Binding-site contacts:
Ligand atom O contacts residue LEU65 of chain 1.A at 4.1 Å.
Ligand atom C19 contacts residue LEU117 of chain 1.A at 3.9 Å (hydrophobic).
Ligand atom C13 contacts residue TYR56 of chain 1.A at 3.9 Å (hydrophobic).
Ligand atom F contacts residue GLN83 of chain 1.A at 3.1 Å.
Ligand atom C15 contacts residue ASP35 of chain 1.A at 3.3 Å.
Ligand atom C2 contacts residue ILE30 of chain 1.A at 3.8 Å (hydrophobic).
Ligand atom O1 contacts residue TYR153 of chain 1.A at 4.0 Å.
Ligand atom C20 contacts residue LEU117 of chain 1.A at 4.0 Å (hydrophobic).
Ligand atom C18 contacts residue GLU79 of chain 1.A at 3.9 Å.
Ligand atom C3 contacts residue ASP35 of chain 1.A at 3.3 Å.
Ligand atom C6 contacts residue TYR56 of chain 1.A at 3.9 Å (hydrophobic).
Ligand atom F contacts residue THR116 of chain 1.A at 3.4 Å.
Ligand atom C17 contacts residue GLU79 of chain 1.A at 3.7 Å.
Ligand atom C5 contacts residue TYR56 of chain 1.A at 3.9 Å (hydrophobic).
Ligand atom C3 contacts residue ILE30 of chain 1.A at 4.1 Å (hydrophobic).
Ligand atom N1 contacts residue TYR56 of chain 1.A at 3.9 Å.
Ligand atom C2 contacts residue TYR156 of chain 1.A at 3.5 Å (hydrophobic).
Ligand atom C7 contacts residue TYR56 of chain 1.A at 3.9 Å (hydrophobic).
Ligand atom C1 contacts residue TYR153 of chain 1.A at 3.4 Å (hydrophobic).
Ligand atom C21 contacts residue TYR156 of chain 1.A at 3.9 Å (hydrophobic).
Ligand atom C contacts residue TYR153 of chain 1.A at 3.7 Å (hydrophobic).
Ligand atom C14 contacts residue ASP35 of chain 1.A at 3.3 Å.
Ligand atom O1 contacts residue ASP35 of chain 1.A at 3.6 Å.
Ligand atom C2 contacts residue ASP35 of chain 1.A at 3.1 Å.
Ligand atom F contacts residue THR113 of chain 1.A at 3.5 Å.
Ligand atom C10 contacts residue LEU52 of chain 1.A at 4.0 Å (hydrophobic).
Ligand atom C14 contacts residue TYR156 of chain 1.A at 3.9 Å (hydrophobic).
Ligand atom C16 contacts residue GLU79 of chain 1.A at 4.0 Å.
Ligand atom N contacts residue ASP35 of chain 1.A at 3.0 Å (salt-bridge).
Ligand atom C21 contacts residue GLU79 of chain 1.A at 3.7 Å.
Ligand atom O contacts residue GLN53 of chain 1.A at 3.5 Å.
Ligand atom C19 contacts residue GLN83 of chain 1.A at 3.9 Å.
Ligand atom C20 contacts residue GLU79 of chain 1.A at 3.8 Å.
Ligand atom C5 contacts residue LEU65 of chain 1.A at 3.7 Å (hydrophobic).
Ligand atom C20 contacts residue TYR156 of chain 1.A at 4.0 Å (hydrophobic).
Ligand atom C16 contacts residue ASP35 of chain 1.A at 3.8 Å.
Ligand atom O contacts residue MET34 of chain 1.A at 3.5 Å (h-bond).
Ligand atom C11 contacts residue MET34 of chain 1.A at 3.8 Å (hydrophobic).
Ligand atom C11 contacts residue TYR56 of chain 1.A at 3.9 Å (hydrophobic).
Ligand atom C12 contacts residue TYR56 of chain 1.A at 3.9 Å (hydrophobic).

Sequence of chain 1.A:
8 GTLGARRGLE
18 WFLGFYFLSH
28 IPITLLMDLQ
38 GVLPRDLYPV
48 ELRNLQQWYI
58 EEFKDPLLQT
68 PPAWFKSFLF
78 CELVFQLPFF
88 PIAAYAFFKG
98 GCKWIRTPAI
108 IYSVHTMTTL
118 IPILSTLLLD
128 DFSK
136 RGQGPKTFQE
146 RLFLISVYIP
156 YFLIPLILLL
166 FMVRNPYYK

A protein and the small-molecule ligand that binds it are described below.
Small molecule (SMILES): O=C(CN1CCC(CN2Cc3ccccc3C2=O)CC1)c1ccc(F)cc1